Sequence of chain 1.A:
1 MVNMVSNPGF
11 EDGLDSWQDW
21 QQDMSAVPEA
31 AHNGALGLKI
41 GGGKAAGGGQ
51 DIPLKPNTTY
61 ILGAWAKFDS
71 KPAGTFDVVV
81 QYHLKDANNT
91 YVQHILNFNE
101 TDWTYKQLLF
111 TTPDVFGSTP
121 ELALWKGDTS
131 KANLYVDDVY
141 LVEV

This small molecule binds to this protein.
Small molecule (SMILES): OC[C@H]1O[C@@H](O[C@H]2[C@H](O)[C@H](O)[C@H](O[C@H]3[C@H](O)[C@H](O)[C@H](O[C@H]4[C@H](O)[C@H](O)[C@H](O[C@H]5[C@H](O)[C@H](O)[C@@H](O)O[C@@H]5CO)O[C@@H]4CO)O[C@@H]3CO)O[C@@H]2CO)[C@@H](O)[C@@H](O)[C@@H]1O

Binding-site contacts:
Ligand atom C5 contacts residue GLN93 of chain 1.A at 3.8 Å.
Ligand atom C6 contacts residue TRP20 of chain 1.A at 3.4 Å (hydrophobic).
Ligand atom O5 contacts residue ASP77 of chain 1.A at 3.6 Å.
Ligand atom O3 contacts residue GLN21 of chain 1.A at 3.2 Å (h-bond).
Ligand atom O2 contacts residue GLN81 of chain 1.A at 2.7 Å (h-bond).
Ligand atom O3 contacts residue ASP77 of chain 1.A at 3.5 Å (salt-bridge).
Ligand atom C6 contacts residue VAL79 of chain 1.A at 3.5 Å (hydrophobic).
Ligand atom C2 contacts residue GLN81 of chain 1.A at 3.5 Å.
Ligand atom O2 contacts residue TRP125 of chain 1.A at 3.1 Å.
Ligand atom C3 contacts residue ASN97 of chain 1.A at 3.8 Å.
Ligand atom O6 contacts residue GLN21 of chain 1.A at 3.8 Å.
Ligand atom O5 contacts residue TRP20 of chain 1.A at 3.7 Å.
Ligand atom O4 contacts residue TRP125 of chain 1.A at 3.7 Å.
Ligand atom C2 contacts residue GLN93 of chain 1.A at 3.8 Å.
Ligand atom O6 contacts residue GLU121 of chain 1.A at 2.6 Å (salt-bridge).
Ligand atom O2 contacts residue GLN21 of chain 1.A at 3.1 Å (h-bond).
Ligand atom C2 contacts residue GLN21 of chain 1.A at 3.9 Å.
Ligand atom O6 contacts residue GLN81 of chain 1.A at 3.4 Å (h-bond).
Ligand atom C6 contacts residue ASP77 of chain 1.A at 3.4 Å.
Ligand atom O3 contacts residue ILE95 of chain 1.A at 3.6 Å.
Ligand atom O6 contacts residue ASP77 of chain 1.A at 2.7 Å (salt-bridge).
Ligand atom C4 contacts residue GLN93 of chain 1.A at 3.9 Å.
Ligand atom C6 contacts residue ILE95 of chain 1.A at 3.9 Å (hydrophobic).
Ligand atom C1 contacts residue TRP20 of chain 1.A at 3.8 Å (hydrophobic).
Ligand atom O3 contacts residue GLN81 of chain 1.A at 3.2 Å (h-bond).
Ligand atom C5 contacts residue ILE95 of chain 1.A at 3.9 Å (hydrophobic).
Ligand atom O2 contacts residue ASN97 of chain 1.A at 3.6 Å.
Ligand atom O2 contacts residue TRP20 of chain 1.A at 3.5 Å.
Ligand atom O6 contacts residue TRP125 of chain 1.A at 3.5 Å.
Ligand atom C5 contacts residue TRP20 of chain 1.A at 3.9 Å (hydrophobic).
Ligand atom C5 contacts residue TRP125 of chain 1.A at 3.7 Å (hydrophobic).
Ligand atom O3 contacts residue ALA123 of chain 1.A at 3.7 Å.
Ligand atom O6 contacts residue VAL79 of chain 1.A at 3.7 Å.
Ligand atom C6 contacts residue GLU121 of chain 1.A at 3.5 Å.
Ligand atom O4 contacts residue GLN93 of chain 1.A at 3.0 Å (h-bond).
Ligand atom C2 contacts residue ASN97 of chain 1.A at 3.7 Å.
Ligand atom O3 contacts residue TRP20 of chain 1.A at 3.8 Å.
Ligand atom O6 contacts residue TRP20 of chain 1.A at 2.8 Å (h-bond).
Ligand atom O3 contacts residue ASN97 of chain 1.A at 3.0 Å (h-bond).
Ligand atom O2 contacts residue GLN93 of chain 1.A at 3.1 Å (h-bond).